The protein below binds the small molecule below.
Small molecule (SMILES): Nc1nc2c(ncn2[C@@H]2O[C@H](CO[P](=O)(O)O[P](=O)(O)NP(=O)(O)O)[C@@H](O)[C@H]2O)c(=O)[nH]1

Sequence of chain 4.A:
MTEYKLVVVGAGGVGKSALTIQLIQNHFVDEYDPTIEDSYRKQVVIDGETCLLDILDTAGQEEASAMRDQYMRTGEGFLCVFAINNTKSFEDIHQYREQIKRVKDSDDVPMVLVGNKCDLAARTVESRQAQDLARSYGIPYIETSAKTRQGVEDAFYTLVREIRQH

Binding-site contacts:
Ligand atom N3B contacts residue GLY13 of chain 4.A at 3.0 Å (h-bond).
Ligand atom O3A contacts residue GLY15 of chain 4.A at 3.1 Å (h-bond).
Ligand atom O6 contacts residue ALA146 of chain 4.A at 2.9 Å (h-bond).
Ligand atom N2 contacts residue ASP119 of chain 4.A at 2.8 Å (salt-bridge).
Ligand atom O1G contacts residue GLN61 of chain 4.A at 3.1 Å (h-bond).
Ligand atom O1G contacts residue PRO34 of chain 4.A at 3.5 Å.
Ligand atom PB contacts residue LYS16 of chain 4.A at 3.5 Å.
Ligand atom C6 contacts residue LYS117 of chain 4.A at 3.5 Å.
Ligand atom O3G contacts residue GLY60 of chain 4.A at 2.8 Å (h-bond).
Ligand atom O1B contacts residue GLY15 of chain 4.A at 3.0 Å (h-bond).
Ligand atom O1A contacts residue GLY15 of chain 4.A at 3.3 Å.
Ligand atom O1A contacts residue ALA18 of chain 4.A at 2.9 Å (h-bond).
Ligand atom O1B contacts residue GLY13 of chain 4.A at 3.4 Å (h-bond).
Ligand atom N1 contacts residue ASP119 of chain 4.A at 2.8 Å (salt-bridge).
Ligand atom PB contacts residue MG1 of chain 4.D at 3.3 Å.
Ligand atom O2B contacts residue MG1 of chain 4.D at 2.1 Å.
Ligand atom C6 contacts residue ASP119 of chain 4.A at 3.5 Å.
Ligand atom O2' contacts residue VAL29 of chain 4.A at 2.7 Å (h-bond).
Ligand atom O2' contacts residue PHE28 of chain 4.A at 3.3 Å.
Ligand atom O2' contacts residue ASP30 of chain 4.A at 3.4 Å (salt-bridge).
Ligand atom O2B contacts residue SER17 of chain 4.A at 3.0 Å (h-bond).
Ligand atom O4' contacts residue LYS117 of chain 4.A at 3.4 Å (salt-bridge).
Ligand atom O6 contacts residue LYS117 of chain 4.A at 3.4 Å.
Ligand atom C2' contacts residue VAL29 of chain 4.A at 3.5 Å (hydrophobic).
Ligand atom O6 contacts residue SER145 of chain 4.A at 3.5 Å.
Ligand atom O6 contacts residue ASN116 of chain 4.A at 3.3 Å (h-bond).
Ligand atom O1B contacts residue VAL14 of chain 4.A at 3.3 Å (h-bond).
Ligand atom O3G contacts residue LYS16 of chain 4.A at 2.6 Å (salt-bridge).
Ligand atom O2B contacts residue LYS16 of chain 4.A at 3.5 Å (salt-bridge).
Ligand atom O1B contacts residue LYS16 of chain 4.A at 2.8 Å (salt-bridge).
Ligand atom O1A contacts residue SER17 of chain 4.A at 3.4 Å (h-bond).
Ligand atom C8 contacts residue ALA18 of chain 4.A at 3.5 Å (hydrophobic).
Ligand atom O2G contacts residue MG1 of chain 4.D at 2.1 Å.
Ligand atom N7 contacts residue ASN116 of chain 4.A at 3.1 Å (h-bond).
Ligand atom O3G contacts residue GLY12 of chain 4.A at 3.4 Å.
Ligand atom O3' contacts residue ASP30 of chain 4.A at 3.0 Å (salt-bridge).
Ligand atom N3B contacts residue MG1 of chain 4.D at 3.4 Å.
Ligand atom PG contacts residue MG1 of chain 4.D at 3.2 Å.
Ligand atom O2G contacts residue THR35 of chain 4.A at 2.8 Å (h-bond).
Ligand atom O6 contacts residue ASP119 of chain 4.A at 3.4 Å (salt-bridge).